Sequence of chain 1.B:
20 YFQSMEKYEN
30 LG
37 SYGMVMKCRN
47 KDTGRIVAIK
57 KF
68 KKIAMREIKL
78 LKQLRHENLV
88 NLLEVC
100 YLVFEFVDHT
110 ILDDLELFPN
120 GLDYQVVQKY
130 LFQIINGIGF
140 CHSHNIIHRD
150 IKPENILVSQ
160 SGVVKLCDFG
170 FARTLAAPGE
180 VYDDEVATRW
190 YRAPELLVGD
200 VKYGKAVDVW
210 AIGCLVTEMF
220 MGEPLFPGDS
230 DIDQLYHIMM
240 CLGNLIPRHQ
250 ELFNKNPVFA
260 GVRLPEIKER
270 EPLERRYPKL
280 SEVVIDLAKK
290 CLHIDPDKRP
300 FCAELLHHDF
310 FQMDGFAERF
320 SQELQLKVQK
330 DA

This protein binds this small molecule.
Small molecule (SMILES): Oc1ccc(-c2ccc(-c3cc(Nc4ccc(CNC5CC5)cc4)n[nH]3)cc2)c(O)c1

Binding-site contacts:
Ligand atom C7 contacts residue VAL106 of chain 1.B at 3.4 Å (hydrophobic).
Ligand atom N4 contacts residue LEU156 of chain 1.B at 3.7 Å.
Ligand atom N3 contacts residue ALA54 of chain 1.B at 4.0 Å.
Ligand atom C25 contacts residue PHE103 of chain 1.B at 3.9 Å (hydrophobic).
Ligand atom C25 contacts residue ASP167 of chain 1.B at 3.8 Å.
Ligand atom C13 contacts residue LEU156 of chain 1.B at 3.5 Å (hydrophobic).
Ligand atom N3 contacts residue LEU156 of chain 1.B at 3.5 Å.
Ligand atom C18 contacts residue PHE103 of chain 1.B at 3.8 Å (hydrophobic).
Ligand atom C15 contacts residue TYR38 of chain 1.B at 3.9 Å (hydrophobic).
Ligand atom O2 contacts residue PHE170 of chain 1.B at 3.5 Å.
Ligand atom C24 contacts residue PHE103 of chain 1.B at 3.7 Å (hydrophobic).
Ligand atom O1 contacts residue ASP167 of chain 1.B at 3.5 Å (salt-bridge).
Ligand atom C11 contacts residue LEU156 of chain 1.B at 3.8 Å (hydrophobic).
Ligand atom O1 contacts residue CYS166 of chain 1.B at 3.8 Å.
Ligand atom C11 contacts residue VAL106 of chain 1.B at 3.9 Å (hydrophobic).
Ligand atom N3 contacts residue VAL106 of chain 1.B at 3.8 Å.
Ligand atom N4 contacts residue GLU104 of chain 1.B at 3.8 Å.
Ligand atom C16 contacts residue CYS166 of chain 1.B at 3.9 Å (hydrophobic).
Ligand atom C7 contacts residue PHE105 of chain 1.B at 3.9 Å (hydrophobic).
Ligand atom C11 contacts residue PHE105 of chain 1.B at 3.8 Å (hydrophobic).
Ligand atom O1 contacts residue PHE103 of chain 1.B at 3.9 Å.
Ligand atom N3 contacts residue GLU104 of chain 1.B at 3.2 Å (salt-bridge).
Ligand atom N4 contacts residue PHE105 of chain 1.B at 3.5 Å.
Ligand atom N3 contacts residue PHE105 of chain 1.B at 3.8 Å.
Ligand atom N2 contacts residue VAL106 of chain 1.B at 3.1 Å (h-bond).
Ligand atom C6 contacts residue ASP107 of chain 1.B at 4.0 Å.
Ligand atom C15 contacts residue CYS166 of chain 1.B at 3.8 Å (hydrophobic).
Ligand atom O1 contacts residue VAL87 of chain 1.B at 3.2 Å.
Ligand atom O2 contacts residue ALA171 of chain 1.B at 3.4 Å (h-bond).
Ligand atom C12 contacts residue LEU156 of chain 1.B at 3.7 Å (hydrophobic).
Ligand atom C16 contacts residue TYR38 of chain 1.B at 3.9 Å (hydrophobic).
Ligand atom N4 contacts residue VAL106 of chain 1.B at 3.0 Å (h-bond).
Ligand atom C8 contacts residue VAL106 of chain 1.B at 3.7 Å (hydrophobic).
Ligand atom C19 contacts residue GLU104 of chain 1.B at 4.0 Å.
Ligand atom C14 contacts residue LEU156 of chain 1.B at 4.0 Å (hydrophobic).
Ligand atom C8 contacts residue PHE105 of chain 1.B at 3.8 Å (hydrophobic).
Ligand atom C7 contacts residue ASP107 of chain 1.B at 3.7 Å.
Ligand atom C9 contacts residue TYR38 of chain 1.B at 3.6 Å (hydrophobic).
Ligand atom N2 contacts residue PHE105 of chain 1.B at 3.2 Å.
Ligand atom C10 contacts residue TYR38 of chain 1.B at 3.7 Å (hydrophobic).